Sequence of chain 1.B:
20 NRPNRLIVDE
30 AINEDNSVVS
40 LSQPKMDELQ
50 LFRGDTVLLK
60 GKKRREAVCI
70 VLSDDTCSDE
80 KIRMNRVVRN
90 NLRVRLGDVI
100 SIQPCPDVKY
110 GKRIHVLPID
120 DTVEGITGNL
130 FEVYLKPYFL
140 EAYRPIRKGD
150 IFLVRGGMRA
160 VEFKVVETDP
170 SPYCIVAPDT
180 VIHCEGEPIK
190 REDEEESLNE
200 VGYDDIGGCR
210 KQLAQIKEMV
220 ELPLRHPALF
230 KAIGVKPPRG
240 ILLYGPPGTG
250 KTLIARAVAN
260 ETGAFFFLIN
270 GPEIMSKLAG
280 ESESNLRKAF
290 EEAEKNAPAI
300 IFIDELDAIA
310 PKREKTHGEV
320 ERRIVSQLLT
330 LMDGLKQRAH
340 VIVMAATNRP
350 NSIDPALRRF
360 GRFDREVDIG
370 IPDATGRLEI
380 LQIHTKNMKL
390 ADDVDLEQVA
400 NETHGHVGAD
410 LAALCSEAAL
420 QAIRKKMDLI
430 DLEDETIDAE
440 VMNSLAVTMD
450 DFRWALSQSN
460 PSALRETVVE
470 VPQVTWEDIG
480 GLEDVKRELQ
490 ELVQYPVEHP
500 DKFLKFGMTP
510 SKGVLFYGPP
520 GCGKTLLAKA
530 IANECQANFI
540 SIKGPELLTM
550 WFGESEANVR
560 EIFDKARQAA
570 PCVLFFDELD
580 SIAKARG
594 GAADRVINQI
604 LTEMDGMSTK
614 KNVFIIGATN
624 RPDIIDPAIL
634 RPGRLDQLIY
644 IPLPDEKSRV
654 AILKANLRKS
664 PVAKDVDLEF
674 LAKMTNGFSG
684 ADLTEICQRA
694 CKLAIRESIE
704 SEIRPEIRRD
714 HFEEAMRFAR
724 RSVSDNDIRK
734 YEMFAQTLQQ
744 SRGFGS

Sequence of chain 1.A:
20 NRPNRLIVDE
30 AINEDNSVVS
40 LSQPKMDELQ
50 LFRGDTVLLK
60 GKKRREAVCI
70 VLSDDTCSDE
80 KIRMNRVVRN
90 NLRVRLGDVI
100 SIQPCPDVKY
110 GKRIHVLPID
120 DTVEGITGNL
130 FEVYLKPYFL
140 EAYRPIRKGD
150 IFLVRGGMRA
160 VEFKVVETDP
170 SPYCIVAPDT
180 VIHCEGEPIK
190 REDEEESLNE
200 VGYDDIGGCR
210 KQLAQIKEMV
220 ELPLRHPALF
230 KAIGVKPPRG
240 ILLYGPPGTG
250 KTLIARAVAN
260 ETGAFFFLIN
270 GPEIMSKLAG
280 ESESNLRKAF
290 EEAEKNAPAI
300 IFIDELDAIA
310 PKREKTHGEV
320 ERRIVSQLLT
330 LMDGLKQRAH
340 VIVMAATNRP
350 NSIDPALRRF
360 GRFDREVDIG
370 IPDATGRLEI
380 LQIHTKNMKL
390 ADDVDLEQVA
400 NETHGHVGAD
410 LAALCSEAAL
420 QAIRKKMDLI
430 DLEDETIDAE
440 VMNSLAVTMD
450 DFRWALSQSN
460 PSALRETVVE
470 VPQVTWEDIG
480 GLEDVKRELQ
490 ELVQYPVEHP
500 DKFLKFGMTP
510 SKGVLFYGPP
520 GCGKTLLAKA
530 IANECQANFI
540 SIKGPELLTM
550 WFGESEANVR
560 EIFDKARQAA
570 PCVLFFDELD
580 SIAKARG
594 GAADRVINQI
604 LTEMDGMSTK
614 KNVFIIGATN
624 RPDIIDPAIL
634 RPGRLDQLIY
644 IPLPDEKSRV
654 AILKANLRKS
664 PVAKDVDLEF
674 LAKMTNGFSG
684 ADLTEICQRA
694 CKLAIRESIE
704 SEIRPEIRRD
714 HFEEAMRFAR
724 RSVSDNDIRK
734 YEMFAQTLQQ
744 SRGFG

Binding-site contacts:
Ligand atom O2' contacts residue THR687 of chain 1.A at 3.1 Å (h-bond).
Ligand atom O2B contacts residue GLY522 of chain 1.A at 3.6 Å (h-bond).
Ligand atom N7 contacts residue CYS521 of chain 1.A at 3.4 Å.
Ligand atom N6 contacts residue GLY479 of chain 1.A at 3.1 Å (h-bond).
Ligand atom PB contacts residue MG1 of chain 1.J at 3.3 Å.
Ligand atom S1G contacts residue PRO635 of chain 1.B at 3.5 Å.
Ligand atom PG contacts residue MG1 of chain 1.J at 3.4 Å.
Ligand atom O1A contacts residue MG1 of chain 1.J at 2.0 Å.
Ligand atom O3B contacts residue GLY520 of chain 1.A at 2.5 Å (h-bond).
Ligand atom S1G contacts residue ARG745 of chain 1.B at 2.7 Å (salt-bridge).
Ligand atom PG contacts residue GLY520 of chain 1.A at 3.6 Å.
Ligand atom O1B contacts residue THR524 of chain 1.A at 3.1 Å (h-bond).
Ligand atom N3 contacts residue LEU525 of chain 1.A at 3.6 Å.
Ligand atom C1' contacts residue THR687 of chain 1.A at 3.5 Å.
Ligand atom C1' contacts residue GLY683 of chain 1.A at 3.5 Å.
Ligand atom C4 contacts residue LEU525 of chain 1.A at 3.5 Å (hydrophobic).
Ligand atom O2B contacts residue CYS521 of chain 1.A at 3.4 Å (h-bond).
Ligand atom PB contacts residue GLY520 of chain 1.A at 3.5 Å.
Ligand atom C8 contacts residue GLY683 of chain 1.A at 3.5 Å.
Ligand atom O3A contacts residue GLY522 of chain 1.A at 3.1 Å (h-bond).
Ligand atom N1 contacts residue ILE655 of chain 1.A at 3.6 Å.
Ligand atom PA contacts residue MG1 of chain 1.J at 3.3 Å.
Ligand atom O2B contacts residue LYS523 of chain 1.A at 2.9 Å (salt-bridge).
Ligand atom O3G contacts residue ASN623 of chain 1.A at 2.6 Å (h-bond).
Ligand atom O3G contacts residue ARG745 of chain 1.B at 3.4 Å (salt-bridge).
Ligand atom O2A contacts residue THR524 of chain 1.A at 2.8 Å (h-bond).
Ligand atom C8 contacts residue GLY520 of chain 1.A at 3.3 Å.
Ligand atom N1 contacts residue GLY479 of chain 1.A at 3.1 Å (h-bond).
Ligand atom O2A contacts residue LEU525 of chain 1.A at 3.0 Å (h-bond).
Ligand atom N7 contacts residue GLY522 of chain 1.A at 3.4 Å (h-bond).
Ligand atom O3A contacts residue CYS521 of chain 1.A at 3.5 Å (h-bond).
Ligand atom O2A contacts residue GLY522 of chain 1.A at 3.0 Å.
Ligand atom O1A contacts residue THR524 of chain 1.A at 3.1 Å (h-bond).
Ligand atom O1B contacts residue MG1 of chain 1.J at 2.0 Å.
Ligand atom C2 contacts residue ASP477 of chain 1.A at 3.1 Å.
Ligand atom O3A contacts residue GLY520 of chain 1.A at 3.5 Å.
Ligand atom O2G contacts residue MG1 of chain 1.J at 2.0 Å.
Ligand atom N1 contacts residue ASP477 of chain 1.A at 3.4 Å (salt-bridge).
Ligand atom O4' contacts residue ALA684 of chain 1.A at 3.5 Å.
Ligand atom O2A contacts residue LYS523 of chain 1.A at 3.1 Å (salt-bridge).

The protein below binds the small molecule below.
Small molecule (SMILES): Nc1ncnc2c1ncn2[C@@H]1O[C@H](COP(=O)(O)OP(=O)(O)OP(O)(O)=S)[C@@H](O)[C@H]1O